Sequence of chain 1.A:
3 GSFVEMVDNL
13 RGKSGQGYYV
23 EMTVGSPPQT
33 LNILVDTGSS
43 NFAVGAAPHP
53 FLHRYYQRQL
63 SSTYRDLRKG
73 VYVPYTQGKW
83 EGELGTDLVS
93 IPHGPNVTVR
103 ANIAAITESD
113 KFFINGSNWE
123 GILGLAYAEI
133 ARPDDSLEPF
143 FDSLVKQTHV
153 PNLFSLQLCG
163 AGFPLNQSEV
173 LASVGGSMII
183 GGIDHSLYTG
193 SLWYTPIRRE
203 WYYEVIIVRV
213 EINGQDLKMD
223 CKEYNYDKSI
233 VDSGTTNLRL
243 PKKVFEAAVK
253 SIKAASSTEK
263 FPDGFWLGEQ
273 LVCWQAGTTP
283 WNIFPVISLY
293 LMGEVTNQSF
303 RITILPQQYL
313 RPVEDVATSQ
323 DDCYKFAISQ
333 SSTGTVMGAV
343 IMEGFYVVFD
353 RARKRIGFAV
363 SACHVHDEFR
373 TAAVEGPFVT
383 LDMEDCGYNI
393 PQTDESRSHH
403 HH

A small-molecule ligand and the protein it binds are described below.
Small molecule (SMILES): CN1C(=O)[C@]2(CC(C)(C)Oc3ccc(Br)cc32)N=C1N

Binding-site contacts:
Ligand atom C17 contacts residue ASP234 of chain 1.A at 3.5 Å.
Ligand atom N12 contacts residue ASP234 of chain 1.A at 4.0 Å.
Ligand atom O10 contacts residue TYR77 of chain 1.A at 4.2 Å.
Ligand atom N16 contacts residue ASP38 of chain 1.A at 2.8 Å (salt-bridge).
Ligand atom N14 contacts residue ASP38 of chain 1.A at 2.7 Å (salt-bridge).
Ligand atom C18 contacts residue SER41 of chain 1.A at 3.7 Å.
Ligand atom C13 contacts residue ASP38 of chain 1.A at 3.5 Å.
Ligand atom C3 contacts residue PHE114 of chain 1.A at 3.8 Å (hydrophobic).
Ligand atom BR1 contacts residue GLY236 of chain 1.A at 4.0 Å.
Ligand atom C1 contacts residue ASP38 of chain 1.A at 4.3 Å.
Ligand atom C17 contacts residue THR237 of chain 1.A at 3.2 Å.
Ligand atom C4 contacts residue LEU36 of chain 1.A at 4.2 Å (hydrophobic).
Ligand atom O10 contacts residue ILE124 of chain 1.A at 3.9 Å.
Ligand atom C4 contacts residue TRP121 of chain 1.A at 3.6 Å (hydrophobic).
Ligand atom C19 contacts residue TRP82 of chain 1.A at 3.8 Å (hydrophobic).
Ligand atom N16 contacts residue GLY40 of chain 1.A at 3.8 Å.
Ligand atom C2 contacts residue PHE114 of chain 1.A at 4.1 Å (hydrophobic).
Ligand atom C4 contacts residue PHE114 of chain 1.A at 3.9 Å (hydrophobic).
Ligand atom BR1 contacts residue LEU36 of chain 1.A at 4.0 Å.
Ligand atom C18 contacts residue ASP38 of chain 1.A at 3.5 Å.
Ligand atom N12 contacts residue GLY236 of chain 1.A at 3.7 Å.
Ligand atom BR1 contacts residue TRP121 of chain 1.A at 4.2 Å.
Ligand atom C19 contacts residue TYR77 of chain 1.A at 3.6 Å (hydrophobic).
Ligand atom C5 contacts residue LEU36 of chain 1.A at 3.9 Å (hydrophobic).
Ligand atom C17 contacts residue GLY236 of chain 1.A at 3.8 Å.
Ligand atom C2 contacts residue ILE124 of chain 1.A at 3.6 Å (hydrophobic).
Ligand atom C1 contacts residue ILE124 of chain 1.A at 4.3 Å (hydrophobic).
Ligand atom BR1 contacts residue ILE116 of chain 1.A at 4.0 Å.
Ligand atom C6 contacts residue GLY236 of chain 1.A at 3.8 Å.
Ligand atom C13 contacts residue GLY236 of chain 1.A at 3.7 Å.
Ligand atom C18 contacts residue ILE124 of chain 1.A at 3.7 Å (hydrophobic).
Ligand atom C3 contacts residue TRP121 of chain 1.A at 4.3 Å (hydrophobic).
Ligand atom N16 contacts residue GLY236 of chain 1.A at 3.6 Å.
Ligand atom C6 contacts residue LEU36 of chain 1.A at 4.3 Å (hydrophobic).
Ligand atom C4 contacts residue ILE124 of chain 1.A at 3.8 Å (hydrophobic).
Ligand atom N16 contacts residue ASP234 of chain 1.A at 2.8 Å (salt-bridge).
Ligand atom C13 contacts residue ASP234 of chain 1.A at 3.8 Å.
Ligand atom O10 contacts residue PHE114 of chain 1.A at 3.6 Å.
Ligand atom C7 contacts residue ASP38 of chain 1.A at 3.9 Å.
Ligand atom C3 contacts residue ILE124 of chain 1.A at 3.3 Å (hydrophobic).